Binding-site contacts:
Ligand atom O7 contacts residue ASN126 of chain 1.A at 3.6 Å.
Ligand atom C1 contacts residue ASN126 of chain 1.A at 1.4 Å.
Ligand atom C3 contacts residue ASN126 of chain 1.A at 3.8 Å.
Ligand atom C8 contacts residue ASN126 of chain 1.A at 3.9 Å.
Ligand atom N2 contacts residue ASN126 of chain 1.A at 2.9 Å (h-bond).
Ligand atom O5 contacts residue ASN126 of chain 1.A at 2.4 Å (h-bond).
Ligand atom O7 contacts residue TYR127 of chain 1.A at 3.9 Å.
Ligand atom C4 contacts residue ASN126 of chain 1.A at 4.2 Å.
Ligand atom C7 contacts residue ASN126 of chain 1.A at 3.5 Å.
Ligand atom C2 contacts residue ASN126 of chain 1.A at 2.5 Å.
Ligand atom C8 contacts residue GLU123 of chain 1.A at 3.7 Å.
Ligand atom C5 contacts residue ASN126 of chain 1.A at 3.7 Å.

This protein binds this small molecule.
Small molecule (SMILES): CC(=O)N[C@@H]1[C@@H](O)[C@H](O)[C@@H](CO)O[C@H]1O

Sequence of chain 1.A:
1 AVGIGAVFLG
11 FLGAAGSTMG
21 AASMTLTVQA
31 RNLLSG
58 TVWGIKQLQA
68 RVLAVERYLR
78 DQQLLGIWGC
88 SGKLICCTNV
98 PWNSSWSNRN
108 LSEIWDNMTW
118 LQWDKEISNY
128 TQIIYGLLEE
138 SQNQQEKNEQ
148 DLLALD